Binding-site contacts:
Ligand atom C4 contacts residue ASN149 of chain 1.A at 4.3 Å.
Ligand atom O5 contacts residue ASN149 of chain 1.A at 2.4 Å (h-bond).
Ligand atom C8 contacts residue GLU232 of chain 1.A at 3.9 Å.
Ligand atom O3 contacts residue ASN231 of chain 1.A at 2.9 Å (h-bond).
Ligand atom O7 contacts residue ASN231 of chain 1.A at 3.7 Å.
Ligand atom C7 contacts residue ASN231 of chain 1.A at 3.5 Å.
Ligand atom C7 contacts residue LEU226 of chain 1.A at 4.1 Å (hydrophobic).
Ligand atom C8 contacts residue ASN231 of chain 1.A at 3.4 Å.
Ligand atom O4 contacts residue ASN231 of chain 1.A at 4.0 Å.
Ligand atom C1 contacts residue ASN149 of chain 1.A at 1.4 Å.
Ligand atom C2 contacts residue ASN231 of chain 1.A at 4.5 Å.
Ligand atom C2 contacts residue ASN149 of chain 1.A at 2.5 Å.
Ligand atom C2 contacts residue PRO289 of chain 1.A at 4.2 Å (hydrophobic).
Ligand atom C7 contacts residue ASN149 of chain 1.A at 3.6 Å.
Ligand atom O6 contacts residue PRO289 of chain 1.A at 3.4 Å.
Ligand atom C3 contacts residue ASN231 of chain 1.A at 3.6 Å.
Ligand atom O7 contacts residue ASN149 of chain 1.A at 3.5 Å (h-bond).
Ligand atom N2 contacts residue VAL287 of chain 1.A at 3.9 Å.
Ligand atom O5 contacts residue PRO289 of chain 1.A at 4.4 Å.
Ligand atom N2 contacts residue ASN231 of chain 1.A at 4.0 Å.
Ligand atom C5 contacts residue ASN149 of chain 1.A at 3.7 Å.
Ligand atom O3 contacts residue PRO289 of chain 1.A at 4.3 Å.
Ligand atom C8 contacts residue ILE233 of chain 1.A at 4.1 Å (hydrophobic).
Ligand atom O7 contacts residue LEU226 of chain 1.A at 3.9 Å.
Ligand atom C2 contacts residue VAL287 of chain 1.A at 4.4 Å (hydrophobic).
Ligand atom N2 contacts residue ASN149 of chain 1.A at 2.9 Å (h-bond).
Ligand atom C3 contacts residue ASN149 of chain 1.A at 3.8 Å.
Ligand atom C4 contacts residue ASN231 of chain 1.A at 4.5 Å.
Ligand atom C4 contacts residue PRO289 of chain 1.A at 4.0 Å (hydrophobic).
Ligand atom C8 contacts residue LEU226 of chain 1.A at 3.8 Å (hydrophobic).

This protein binds this small molecule.
Small molecule (SMILES): CC(=O)N[C@@H]1[C@@H](O)[C@H](O)[C@@H](CO)O[C@H]1O

Sequence of chain 1.A:
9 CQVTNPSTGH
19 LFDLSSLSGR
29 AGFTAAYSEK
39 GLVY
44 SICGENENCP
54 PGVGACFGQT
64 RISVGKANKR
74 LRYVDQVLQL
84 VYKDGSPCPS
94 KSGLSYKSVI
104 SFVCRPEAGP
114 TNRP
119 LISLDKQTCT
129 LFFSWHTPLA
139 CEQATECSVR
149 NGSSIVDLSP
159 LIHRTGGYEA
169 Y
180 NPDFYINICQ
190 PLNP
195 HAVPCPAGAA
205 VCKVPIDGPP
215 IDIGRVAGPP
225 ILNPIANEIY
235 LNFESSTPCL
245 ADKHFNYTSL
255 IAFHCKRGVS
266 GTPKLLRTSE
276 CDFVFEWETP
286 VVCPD